Binding-site contacts:
Ligand atom SE contacts residue PHE10 of chain 1.A at 3.7 Å.
Ligand atom OXT contacts residue ARG68 of chain 1.B at 3.2 Å (salt-bridge).
Ligand atom CB contacts residue ALA64 of chain 1.B at 4.0 Å (hydrophobic).
Ligand atom CE contacts residue SER9 of chain 1.A at 3.5 Å.
Ligand atom O contacts residue LYS38 of chain 1.A at 4.2 Å.
Ligand atom SE contacts residue SER9 of chain 1.A at 4.3 Å.
Ligand atom SE contacts residue HIS61 of chain 1.B at 4.1 Å.
Ligand atom O contacts residue ASP76 of chain 1.B at 3.5 Å.
Ligand atom O contacts residue VAL77 of chain 1.B at 2.9 Å (h-bond).
Ligand atom SE contacts residue GLU60 of chain 1.B at 4.1 Å.
Ligand atom N contacts residue ASP76 of chain 1.B at 2.6 Å (salt-bridge).
Ligand atom O contacts residue ALA64 of chain 1.B at 4.1 Å.
Ligand atom N contacts residue SER78 of chain 1.B at 3.4 Å (h-bond).
Ligand atom OXT contacts residue VAL75 of chain 1.B at 4.3 Å.
Ligand atom CE contacts residue HIS61 of chain 1.B at 4.0 Å.
Ligand atom N contacts residue LYS38 of chain 1.A at 4.4 Å.
Ligand atom CA contacts residue ASP76 of chain 1.B at 3.2 Å.
Ligand atom O contacts residue ARG68 of chain 1.B at 3.0 Å (salt-bridge).
Ligand atom CE contacts residue GLU60 of chain 1.B at 3.7 Å.
Ligand atom SE contacts residue ALA64 of chain 1.B at 3.9 Å.
Ligand atom CG contacts residue SER9 of chain 1.A at 3.9 Å.
Ligand atom CB contacts residue GLU60 of chain 1.B at 4.1 Å.
Ligand atom C contacts residue ASP76 of chain 1.B at 3.1 Å.
Ligand atom CG contacts residue ALA64 of chain 1.B at 3.6 Å (hydrophobic).
Ligand atom CA contacts residue TYR87 of chain 1.A at 4.1 Å (hydrophobic).
Ligand atom CB contacts residue VAL77 of chain 1.B at 3.4 Å (hydrophobic).
Ligand atom C contacts residue VAL77 of chain 1.B at 3.7 Å (hydrophobic).
Ligand atom C contacts residue ARG68 of chain 1.B at 3.8 Å.
Ligand atom C contacts residue LYS38 of chain 1.A at 3.4 Å.
Ligand atom N contacts residue VAL77 of chain 1.B at 2.9 Å (h-bond).
Ligand atom OXT contacts residue ASP76 of chain 1.B at 3.7 Å.
Ligand atom OXT contacts residue LYS38 of chain 1.A at 2.9 Å (salt-bridge).
Ligand atom CE contacts residue PHE10 of chain 1.A at 4.1 Å (hydrophobic).
Ligand atom CA contacts residue VAL77 of chain 1.B at 3.6 Å (hydrophobic).
Ligand atom CA contacts residue LYS38 of chain 1.A at 4.1 Å.
Ligand atom N contacts residue TYR87 of chain 1.A at 3.9 Å.

Sequence of chain 1.B:
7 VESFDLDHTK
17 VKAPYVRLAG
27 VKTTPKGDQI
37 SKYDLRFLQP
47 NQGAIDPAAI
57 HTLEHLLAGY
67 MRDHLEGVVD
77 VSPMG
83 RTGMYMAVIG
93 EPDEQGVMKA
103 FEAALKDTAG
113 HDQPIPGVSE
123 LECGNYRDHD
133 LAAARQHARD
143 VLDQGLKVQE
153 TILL

Sequence of chain 1.A:
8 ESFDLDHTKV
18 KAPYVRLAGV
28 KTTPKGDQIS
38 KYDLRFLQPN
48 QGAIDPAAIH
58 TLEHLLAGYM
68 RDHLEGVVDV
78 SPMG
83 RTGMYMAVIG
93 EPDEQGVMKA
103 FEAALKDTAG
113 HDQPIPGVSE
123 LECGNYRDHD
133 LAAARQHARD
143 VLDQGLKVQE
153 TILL

The protein below binds the small molecule below.
Small molecule (SMILES): C[Se]CC[C@H](N)C(=O)O